Sequence of chain 1.B:
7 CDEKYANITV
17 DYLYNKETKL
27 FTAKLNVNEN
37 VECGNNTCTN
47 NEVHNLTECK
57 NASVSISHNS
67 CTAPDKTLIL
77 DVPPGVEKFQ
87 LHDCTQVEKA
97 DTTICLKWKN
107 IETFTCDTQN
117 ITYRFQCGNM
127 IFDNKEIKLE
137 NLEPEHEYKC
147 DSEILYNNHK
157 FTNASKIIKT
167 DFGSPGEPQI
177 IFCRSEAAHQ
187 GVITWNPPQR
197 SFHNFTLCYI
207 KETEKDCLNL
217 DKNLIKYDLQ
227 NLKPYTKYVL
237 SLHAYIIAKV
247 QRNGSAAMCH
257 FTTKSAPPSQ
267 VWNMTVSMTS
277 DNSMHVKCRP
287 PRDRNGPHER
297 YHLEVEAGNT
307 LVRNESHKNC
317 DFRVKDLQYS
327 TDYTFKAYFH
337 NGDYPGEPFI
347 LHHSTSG

The protein below binds the small molecule below.
Small molecule (SMILES): CC(=O)N[C@@H]1[C@@H](O)[C@H](O)[C@@H](CO)O[C@H]1O

Binding-site contacts:
Ligand atom C3 contacts residue GLU300 of chain 1.B at 3.6 Å.
Ligand atom N2 contacts residue LEU307 of chain 1.B at 4.2 Å.
Ligand atom C3 contacts residue TYR334 of chain 1.B at 3.7 Å (hydrophobic).
Ligand atom C1 contacts residue ASN310 of chain 1.B at 1.4 Å.
Ligand atom O4 contacts residue TYR334 of chain 1.B at 4.0 Å.
Ligand atom C7 contacts residue ASN310 of chain 1.B at 4.0 Å.
Ligand atom C7 contacts residue LEU307 of chain 1.B at 4.1 Å (hydrophobic).
Ligand atom C8 contacts residue GLU300 of chain 1.B at 3.8 Å.
Ligand atom O6 contacts residue HIS298 of chain 1.B at 4.0 Å.
Ligand atom C4 contacts residue TYR334 of chain 1.B at 4.2 Å (hydrophobic).
Ligand atom N2 contacts residue GLU300 of chain 1.B at 2.9 Å (salt-bridge).
Ligand atom C2 contacts residue ASN310 of chain 1.B at 2.5 Å.
Ligand atom O3 contacts residue GLU300 of chain 1.B at 4.1 Å.
Ligand atom N2 contacts residue ASN310 of chain 1.B at 2.9 Å (h-bond).
Ligand atom C1 contacts residue TYR334 of chain 1.B at 4.2 Å (hydrophobic).
Ligand atom C5 contacts residue TYR334 of chain 1.B at 4.1 Å (hydrophobic).
Ligand atom C5 contacts residue ASN310 of chain 1.B at 3.6 Å.
Ligand atom C8 contacts residue LEU307 of chain 1.B at 3.8 Å (hydrophobic).
Ligand atom C2 contacts residue GLU300 of chain 1.B at 3.6 Å.
Ligand atom C7 contacts residue GLU300 of chain 1.B at 3.8 Å.
Ligand atom C1 contacts residue GLU300 of chain 1.B at 3.8 Å.
Ligand atom O5 contacts residue ASN310 of chain 1.B at 2.3 Å (h-bond).
Ligand atom C4 contacts residue ASN310 of chain 1.B at 4.2 Å.
Ligand atom C3 contacts residue ASN310 of chain 1.B at 3.7 Å.